Sequence of chain 1.C:
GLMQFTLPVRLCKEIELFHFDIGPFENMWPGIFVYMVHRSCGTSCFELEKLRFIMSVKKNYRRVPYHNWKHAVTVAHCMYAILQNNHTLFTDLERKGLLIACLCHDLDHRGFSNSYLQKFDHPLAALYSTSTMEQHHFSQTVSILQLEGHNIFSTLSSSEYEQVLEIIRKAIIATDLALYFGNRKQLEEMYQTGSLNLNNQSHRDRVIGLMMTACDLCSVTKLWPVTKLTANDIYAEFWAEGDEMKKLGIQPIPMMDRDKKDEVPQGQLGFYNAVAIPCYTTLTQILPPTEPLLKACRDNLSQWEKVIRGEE

The protein below binds the small molecule below.
Small molecule (SMILES): COc1ncc(C2CC2)nc1C(=O)N[C@@H]1CCN(c2ccc(Cl)cn2)C1

Binding-site contacts:
Ligand atom C20 contacts residue PHE283 of chain 1.C at 3.8 Å (hydrophobic).
Ligand atom N13 contacts residue GLN280 of chain 1.C at 3.2 Å (h-bond).
Ligand atom O19 contacts residue PHE250 of chain 1.C at 3.7 Å.
Ligand atom CL12 contacts residue PHE193 of chain 1.C at 4.0 Å.
Ligand atom O26 contacts residue LEU189 of chain 1.C at 4.0 Å.
Ligand atom C21 contacts residue VAL232 of chain 1.C at 4.0 Å (hydrophobic).
Ligand atom C20 contacts residue GLN280 of chain 1.C at 3.7 Å.
Ligand atom C22 contacts residue LEU229 of chain 1.C at 3.7 Å (hydrophobic).
Ligand atom O26 contacts residue PHE283 of chain 1.C at 3.9 Å.
Ligand atom N25 contacts residue PHE250 of chain 1.C at 3.9 Å.
Ligand atom N13 contacts residue PHE283 of chain 1.C at 3.7 Å.
Ligand atom C21 contacts residue ILE246 of chain 1.C at 3.3 Å (hydrophobic).
Ligand atom C14 contacts residue GLN280 of chain 1.C at 3.8 Å.
Ligand atom C17 contacts residue PHE283 of chain 1.C at 3.4 Å (hydrophobic).
Ligand atom N25 contacts residue PHE283 of chain 1.C at 3.7 Å.
Ligand atom C14 contacts residue ILE246 of chain 1.C at 3.8 Å (hydrophobic).
Ligand atom C7 contacts residue VAL287 of chain 1.C at 4.0 Å (hydrophobic).
Ligand atom C23 contacts residue SER231 of chain 1.C at 3.8 Å.
Ligand atom C20 contacts residue PHE250 of chain 1.C at 4.1 Å (hydrophobic).
Ligand atom C14 contacts residue PHE283 of chain 1.C at 3.8 Å (hydrophobic).
Ligand atom C23 contacts residue ILE246 of chain 1.C at 3.2 Å (hydrophobic).
Ligand atom C20 contacts residue TYR247 of chain 1.C at 4.0 Å (hydrophobic).
Ligand atom C15 contacts residue PHE283 of chain 1.C at 3.6 Å (hydrophobic).
Ligand atom N16 contacts residue PHE283 of chain 1.C at 3.4 Å.
Ligand atom C24 contacts residue PHE250 of chain 1.C at 4.1 Å (hydrophobic).
Ligand atom C1 contacts residue LEU189 of chain 1.C at 4.0 Å (hydrophobic).
Ligand atom C3 contacts residue MET267 of chain 1.C at 3.6 Å (hydrophobic).
Ligand atom C18 contacts residue PHE250 of chain 1.C at 4.0 Å (hydrophobic).
Ligand atom C5 contacts residue LEU189 of chain 1.C at 3.1 Å (hydrophobic).
Ligand atom C23 contacts residue TYR78 of chain 1.C at 3.2 Å (hydrophobic).
Ligand atom C10 contacts residue PHE193 of chain 1.C at 4.1 Å (hydrophobic).
Ligand atom C20 contacts residue MET267 of chain 1.C at 3.8 Å (hydrophobic).
Ligand atom C24 contacts residue PHE283 of chain 1.C at 3.5 Å (hydrophobic).
Ligand atom C5 contacts residue PHE283 of chain 1.C at 4.1 Å (hydrophobic).
Ligand atom C8 contacts residue PHE193 of chain 1.C at 4.0 Å (hydrophobic).
Ligand atom C9 contacts residue PHE193 of chain 1.C at 3.8 Å (hydrophobic).
Ligand atom O19 contacts residue PHE283 of chain 1.C at 3.5 Å.
Ligand atom C18 contacts residue PHE283 of chain 1.C at 3.7 Å (hydrophobic).
Ligand atom C2 contacts residue MET267 of chain 1.C at 3.8 Å (hydrophobic).
Ligand atom C15 contacts residue ILE246 of chain 1.C at 3.7 Å (hydrophobic).